This protein binds this small molecule.
Small molecule (SMILES): CC(=O)N[C@@H]1[C@@H](O)[C@H](O)[C@@H](CO)O[C@H]1O

Sequence of chain 1.A:
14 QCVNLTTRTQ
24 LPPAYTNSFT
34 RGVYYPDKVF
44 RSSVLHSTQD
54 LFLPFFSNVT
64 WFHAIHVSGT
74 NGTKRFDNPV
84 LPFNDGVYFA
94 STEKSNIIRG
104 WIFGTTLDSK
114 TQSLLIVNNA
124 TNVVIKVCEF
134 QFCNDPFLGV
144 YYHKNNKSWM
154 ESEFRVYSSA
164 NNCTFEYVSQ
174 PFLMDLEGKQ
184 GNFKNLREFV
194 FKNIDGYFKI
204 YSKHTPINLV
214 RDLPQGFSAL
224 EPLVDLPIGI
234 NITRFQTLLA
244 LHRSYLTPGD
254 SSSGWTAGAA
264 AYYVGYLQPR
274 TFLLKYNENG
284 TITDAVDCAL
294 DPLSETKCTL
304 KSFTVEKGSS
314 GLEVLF

Binding-site contacts:
Ligand atom C8 contacts residue GLU132 of chain 1.A at 3.7 Å.
Ligand atom O6 contacts residue GLN115 of chain 1.A at 3.9 Å.
Ligand atom O5 contacts residue ASN165 of chain 1.A at 2.4 Å (h-bond).
Ligand atom N2 contacts residue ASN165 of chain 1.A at 2.9 Å (h-bond).
Ligand atom C1 contacts residue ASN165 of chain 1.A at 1.4 Å.
Ligand atom O5 contacts residue GLU132 of chain 1.A at 3.9 Å.
Ligand atom O7 contacts residue ASN165 of chain 1.A at 4.2 Å.
Ligand atom C2 contacts residue GLU132 of chain 1.A at 4.2 Å.
Ligand atom C7 contacts residue ASN165 of chain 1.A at 3.3 Å.
Ligand atom C5 contacts residue ASN165 of chain 1.A at 3.7 Å.
Ligand atom C4 contacts residue ASN165 of chain 1.A at 4.2 Å.
Ligand atom O5 contacts residue GLN115 of chain 1.A at 3.4 Å (h-bond).
Ligand atom C8 contacts residue ASN165 of chain 1.A at 3.4 Å.
Ligand atom C1 contacts residue GLN115 of chain 1.A at 3.9 Å.
Ligand atom C1 contacts residue GLU132 of chain 1.A at 3.7 Å.
Ligand atom C2 contacts residue ASN165 of chain 1.A at 2.4 Å.
Ligand atom C3 contacts residue ASN165 of chain 1.A at 3.8 Å.
Ligand atom O5 contacts residue THR167 of chain 1.A at 4.3 Å.